Sequence of chain 1.A:
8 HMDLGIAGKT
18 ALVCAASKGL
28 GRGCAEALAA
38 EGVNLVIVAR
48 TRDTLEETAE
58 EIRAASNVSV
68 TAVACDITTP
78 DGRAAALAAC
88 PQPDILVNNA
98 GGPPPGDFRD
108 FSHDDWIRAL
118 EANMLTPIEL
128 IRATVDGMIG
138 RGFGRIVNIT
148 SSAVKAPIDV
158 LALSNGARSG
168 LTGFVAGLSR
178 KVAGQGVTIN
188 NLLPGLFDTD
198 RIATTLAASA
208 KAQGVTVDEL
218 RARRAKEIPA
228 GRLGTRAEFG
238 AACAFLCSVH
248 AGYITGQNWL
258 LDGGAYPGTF

Binding-site contacts:
Ligand atom C18 contacts residue THR202 of chain 1.A at 3.3 Å.
Ligand atom O32 contacts residue GLY26 of chain 1.A at 3.4 Å.
Ligand atom O14 contacts residue SER148 of chain 1.A at 2.7 Å (h-bond).
Ligand atom O62 contacts residue ALA97 of chain 1.A at 2.6 Å (h-bond).
Ligand atom O20 contacts residue THR202 of chain 1.A at 2.5 Å (h-bond).
Ligand atom N53 contacts residue GLY98 of chain 1.A at 3.2 Å (h-bond).
Ligand atom O03 contacts residue PHE194 of chain 1.A at 2.9 Å (h-bond).
Ligand atom O50 contacts residue SER24 of chain 1.A at 2.7 Å (h-bond).
Ligand atom O03 contacts residue ILE199 of chain 1.A at 3.4 Å.
Ligand atom C13 contacts residue SER161 of chain 1.A at 3.3 Å.
Ligand atom N56 contacts residue ASP73 of chain 1.A at 2.9 Å (salt-bridge).
Ligand atom O48 contacts residue ARG47 of chain 1.A at 2.9 Å (salt-bridge).
Ligand atom O46 contacts residue ARG47 of chain 1.A at 2.8 Å (salt-bridge).
Ligand atom O24 contacts residue SER149 of chain 1.A at 2.6 Å (h-bond).
Ligand atom O64 contacts residue ARG165 of chain 1.A at 2.9 Å (salt-bridge).
Ligand atom O41 contacts residue ALA22 of chain 1.A at 3.2 Å.
Ligand atom O14 contacts residue SER161 of chain 1.A at 2.7 Å (h-bond).
Ligand atom O62 contacts residue GLY99 of chain 1.A at 3.2 Å (h-bond).
Ligand atom O03 contacts residue GLY192 of chain 1.A at 3.2 Å (h-bond).
Ligand atom N01 contacts residue PHE194 of chain 1.A at 3.4 Å (h-bond).
Ligand atom C11 contacts residue SER148 of chain 1.A at 3.4 Å.
Ligand atom O47 contacts residue THR48 of chain 1.A at 2.7 Å (h-bond).
Ligand atom C61 contacts residue ALA97 of chain 1.A at 3.3 Å (hydrophobic).
Ligand atom N57 contacts residue ILE74 of chain 1.A at 3.1 Å (h-bond).
Ligand atom C22 contacts residue GLY192 of chain 1.A at 3.4 Å.
Ligand atom O50 contacts residue LYS25 of chain 1.A at 3.0 Å (salt-bridge).
Ligand atom O19 contacts residue THR202 of chain 1.A at 3.4 Å (h-bond).
Ligand atom O33 contacts residue THR196 of chain 1.A at 2.6 Å (h-bond).
Ligand atom C40 contacts residue ALA22 of chain 1.A at 3.4 Å (hydrophobic).
Ligand atom C28 contacts residue ASN96 of chain 1.A at 3.2 Å.
Ligand atom O62 contacts residue ARG165 of chain 1.A at 2.9 Å (salt-bridge).
Ligand atom O15 contacts residue SER161 of chain 1.A at 3.1 Å (h-bond).
Ligand atom O32 contacts residue LEU27 of chain 1.A at 2.8 Å (h-bond).
Ligand atom C23 contacts residue SER149 of chain 1.A at 3.4 Å.
Ligand atom N59 contacts residue ALA46 of chain 1.A at 3.4 Å.
Ligand atom N01 contacts residue THR196 of chain 1.A at 3.4 Å (h-bond).
Ligand atom C07 contacts residue THR147 of chain 1.A at 3.3 Å.
Ligand atom O19 contacts residue ARG198 of chain 1.A at 3.1 Å.
Ligand atom C09 contacts residue GLY192 of chain 1.A at 3.4 Å.
Ligand atom O15 contacts residue ARG165 of chain 1.A at 3.0 Å (salt-bridge).

This small molecule binds to this protein.
Small molecule (SMILES): NC(=O)C1CN([C@@H]2O[C@H](COP(=O)(O)OP(=O)(O)OC[C@H]3O[C@@H](n4cnc5c(N)ncnc54)[C@H](OP(=O)(O)O)[C@@H]3O)[C@@H](O)[C@H]2O)CC[C@@H]1[P+](CCC(=O)O)(CCC(=O)O)CCC(=O)O